Sequence of chain 2.A:
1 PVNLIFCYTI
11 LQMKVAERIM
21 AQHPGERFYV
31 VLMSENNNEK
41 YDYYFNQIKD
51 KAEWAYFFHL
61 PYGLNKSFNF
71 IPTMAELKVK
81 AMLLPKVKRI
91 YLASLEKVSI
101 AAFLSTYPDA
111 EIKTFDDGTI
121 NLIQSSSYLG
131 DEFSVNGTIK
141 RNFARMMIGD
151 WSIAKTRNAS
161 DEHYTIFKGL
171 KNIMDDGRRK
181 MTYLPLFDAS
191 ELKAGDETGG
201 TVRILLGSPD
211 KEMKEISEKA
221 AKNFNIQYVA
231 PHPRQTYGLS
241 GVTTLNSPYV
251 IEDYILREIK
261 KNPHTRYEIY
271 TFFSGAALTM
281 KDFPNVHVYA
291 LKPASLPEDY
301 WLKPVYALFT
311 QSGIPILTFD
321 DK

Binding-site contacts:
Ligand atom N4 contacts residue LEU206 of chain 1.A at 3.5 Å.
Ligand atom C2A contacts residue HIS232 of chain 1.A at 3.4 Å.
Ligand atom O2' contacts residue GLU252 of chain 1.A at 2.6 Å (salt-bridge).
Ligand atom PA contacts residue SER274 of chain 1.A at 3.5 Å.
Ligand atom C2' contacts residue GLU252 of chain 1.A at 3.2 Å.
Ligand atom O1A contacts residue HIS232 of chain 1.A at 2.7 Å (h-bond).
Ligand atom C3A contacts residue ARG234 of chain 1.A at 3.5 Å.
Ligand atom O10 contacts residue PHE70 of chain 2.A at 3.3 Å.
Ligand atom OBA contacts residue PHE70 of chain 2.A at 3.5 Å.
Ligand atom F3A contacts residue ARG234 of chain 1.A at 2.2 Å.
Ligand atom O3' contacts residue LEU11 of chain 2.A at 3.5 Å.
Ligand atom C4A contacts residue ARG234 of chain 1.A at 3.6 Å.
Ligand atom F3A contacts residue HIS232 of chain 1.A at 3.5 Å.
Ligand atom C3A contacts residue HIS232 of chain 1.A at 2.9 Å.
Ligand atom O3A contacts residue GLY275 of chain 1.A at 3.1 Å (h-bond).
Ligand atom O2 contacts residue ILE251 of chain 1.A at 2.7 Å (h-bond).
Ligand atom C9A contacts residue ASN69 of chain 2.A at 3.5 Å.
Ligand atom O2A contacts residue SER274 of chain 1.A at 2.8 Å (h-bond).
Ligand atom C7A contacts residue ASN69 of chain 2.A at 3.1 Å.
Ligand atom O2' contacts residue VAL250 of chain 1.A at 3.6 Å.
Ligand atom O2 contacts residue VAL250 of chain 1.A at 3.4 Å.
Ligand atom C10 contacts residue PHE70 of chain 2.A at 3.5 Å (hydrophobic).
Ligand atom N4 contacts residue GLY207 of chain 1.A at 3.1 Å (h-bond).
Ligand atom N4 contacts residue HIS232 of chain 1.A at 3.5 Å (h-bond).
Ligand atom C6 contacts residue HIS232 of chain 1.A at 3.3 Å.
Ligand atom O3' contacts residue GLU252 of chain 1.A at 2.6 Å (salt-bridge).
Ligand atom O4A contacts residue ARG234 of chain 1.A at 2.6 Å (salt-bridge).
Ligand atom C2 contacts residue PRO233 of chain 1.A at 3.6 Å (hydrophobic).
Ligand atom C4 contacts residue HIS232 of chain 1.A at 3.6 Å.
Ligand atom C3' contacts residue GLU252 of chain 1.A at 3.5 Å.
Ligand atom O9A contacts residue ASN69 of chain 2.A at 3.5 Å (h-bond).
Ligand atom O7A contacts residue ASN69 of chain 2.A at 2.7 Å (h-bond).
Ligand atom N4 contacts residue ALA230 of chain 1.A at 2.8 Å (h-bond).
Ligand atom C9A contacts residue THR9 of chain 2.A at 3.5 Å.
Ligand atom C5 contacts residue HIS232 of chain 1.A at 3.2 Å.
Ligand atom O7A contacts residue PHE70 of chain 2.A at 3.2 Å.
Ligand atom O5' contacts residue SER274 of chain 1.A at 3.3 Å (h-bond).
Ligand atom C4A contacts residue HIS232 of chain 1.A at 3.5 Å.
Ligand atom O2A contacts residue HIS232 of chain 1.A at 3.6 Å.
Ligand atom N3 contacts residue PRO231 of chain 1.A at 3.6 Å.

This protein binds this small molecule.
Small molecule (SMILES): CC(=O)N[C@@H]1[C@@H](O)[C@@H](F)C(O[P](=O)(O)OC[C@H]2O[C@@H](n3ccc(N)nc3=O)[C@H](O)[C@@H]2O)(C(=O)O)O[C@H]1[C@H](O)[C@H](O)CO

Sequence of chain 1.A:
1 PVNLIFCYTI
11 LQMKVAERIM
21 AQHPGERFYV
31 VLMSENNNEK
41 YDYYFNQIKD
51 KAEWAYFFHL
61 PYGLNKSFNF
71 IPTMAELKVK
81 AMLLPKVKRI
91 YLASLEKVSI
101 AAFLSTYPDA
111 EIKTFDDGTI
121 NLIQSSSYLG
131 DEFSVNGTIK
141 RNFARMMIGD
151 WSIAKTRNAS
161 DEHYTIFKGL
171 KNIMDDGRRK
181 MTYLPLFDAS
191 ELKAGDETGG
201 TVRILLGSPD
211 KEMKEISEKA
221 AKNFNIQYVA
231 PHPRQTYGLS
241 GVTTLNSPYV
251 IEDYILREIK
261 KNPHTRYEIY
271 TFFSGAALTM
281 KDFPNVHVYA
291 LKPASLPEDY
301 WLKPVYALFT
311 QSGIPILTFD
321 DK